Sequence of chain 1.R:
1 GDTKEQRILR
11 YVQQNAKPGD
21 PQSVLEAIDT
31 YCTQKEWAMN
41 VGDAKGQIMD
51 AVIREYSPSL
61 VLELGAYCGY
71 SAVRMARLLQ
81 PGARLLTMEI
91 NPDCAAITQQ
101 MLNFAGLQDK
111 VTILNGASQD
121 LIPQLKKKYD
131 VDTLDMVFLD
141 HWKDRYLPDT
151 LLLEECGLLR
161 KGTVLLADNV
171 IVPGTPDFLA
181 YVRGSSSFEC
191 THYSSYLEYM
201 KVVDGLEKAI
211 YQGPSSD

Binding-site contacts:
Ligand atom C09 contacts residue ILE90 of chain 1.R at 3.6 Å (hydrophobic).
Ligand atom N03 contacts residue SER118 of chain 1.R at 3.0 Å (h-bond).
Ligand atom C02 contacts residue HIS141 of chain 1.R at 3.6 Å.
Ligand atom N08 contacts residue GLY65 of chain 1.R at 3.4 Å.
Ligand atom S05 contacts residue HIS141 of chain 1.R at 4.0 Å.
Ligand atom C19 contacts residue ILE90 of chain 1.R at 4.0 Å (hydrophobic).
Ligand atom S05 contacts residue TRP142 of chain 1.R at 3.5 Å.
Ligand atom C14 contacts residue MET88 of chain 1.R at 3.5 Å (hydrophobic).
Ligand atom C04 contacts residue ILE90 of chain 1.R at 3.8 Å (hydrophobic).
Ligand atom C17 contacts residue TRP142 of chain 1.R at 3.7 Å (hydrophobic).
Ligand atom C14 contacts residue ILE90 of chain 1.R at 3.9 Å (hydrophobic).
Ligand atom C16 contacts residue TRP142 of chain 1.R at 3.9 Å (hydrophobic).
Ligand atom C02 contacts residue ILE90 of chain 1.R at 3.6 Å (hydrophobic).
Ligand atom C19 contacts residue ALA117 of chain 1.R at 4.0 Å (hydrophobic).
Ligand atom C04 contacts residue SER118 of chain 1.R at 4.0 Å.
Ligand atom N06 contacts residue GLU89 of chain 1.R at 3.1 Å (salt-bridge).
Ligand atom C19 contacts residue GLN119 of chain 1.R at 3.4 Å.
Ligand atom O20 contacts residue TRP142 of chain 1.R at 3.9 Å.
Ligand atom C19 contacts residue ARG145 of chain 1.R at 3.9 Å.
Ligand atom C10 contacts residue GLY65 of chain 1.R at 3.9 Å.
Ligand atom N03 contacts residue ALA117 of chain 1.R at 3.7 Å.
Ligand atom C01 contacts residue ILE90 of chain 1.R at 3.7 Å (hydrophobic).
Ligand atom N03 contacts residue ILE90 of chain 1.R at 4.0 Å.
Ligand atom C19 contacts residue SER118 of chain 1.R at 3.7 Å.
Ligand atom C01 contacts residue HIS141 of chain 1.R at 3.5 Å.
Ligand atom C07 contacts residue HIS141 of chain 1.R at 3.5 Å.
Ligand atom N06 contacts residue GLY65 of chain 1.R at 3.5 Å.
Ligand atom C09 contacts residue SER118 of chain 1.R at 3.9 Å.
Ligand atom C15 contacts residue HIS141 of chain 1.R at 3.7 Å.
Ligand atom C07 contacts residue TRP142 of chain 1.R at 3.8 Å (hydrophobic).
Ligand atom C13 contacts residue TRP142 of chain 1.R at 3.5 Å (hydrophobic).
Ligand atom C18 contacts residue TRP142 of chain 1.R at 3.4 Å (hydrophobic).
Ligand atom C10 contacts residue GLU89 of chain 1.R at 3.9 Å.
Ligand atom C18 contacts residue HIS141 of chain 1.R at 3.6 Å.
Ligand atom C14 contacts residue GLY116 of chain 1.R at 3.7 Å.
Ligand atom C15 contacts residue TRP142 of chain 1.R at 3.7 Å (hydrophobic).
Ligand atom C02 contacts residue GLY65 of chain 1.R at 4.0 Å.
Ligand atom N06 contacts residue ILE90 of chain 1.R at 3.4 Å (h-bond).
Ligand atom N08 contacts residue GLU89 of chain 1.R at 2.7 Å (salt-bridge).
Ligand atom S05 contacts residue ILE90 of chain 1.R at 3.6 Å.

The small molecule below binds the protein below.
Small molecule (SMILES): COc1ccc(Cc2cc(-c3sc(C)nc3C)[nH]n2)cc1